The small molecule below binds the protein below.
Small molecule (SMILES): CC(C)=CCCC(C)=CCCC(C)=CCC/C(C)=C\CC/C(C)=C\CC/C(C)=C/CC/C(C)=C\CC/C(C)=C/CC/C(C)=C/CC/C(C)=C\COP(=O)(O)O[C@@H]1O[C@H](CO)[C@@H](O)[C@@H]1O

Sequence of chain 1.A:
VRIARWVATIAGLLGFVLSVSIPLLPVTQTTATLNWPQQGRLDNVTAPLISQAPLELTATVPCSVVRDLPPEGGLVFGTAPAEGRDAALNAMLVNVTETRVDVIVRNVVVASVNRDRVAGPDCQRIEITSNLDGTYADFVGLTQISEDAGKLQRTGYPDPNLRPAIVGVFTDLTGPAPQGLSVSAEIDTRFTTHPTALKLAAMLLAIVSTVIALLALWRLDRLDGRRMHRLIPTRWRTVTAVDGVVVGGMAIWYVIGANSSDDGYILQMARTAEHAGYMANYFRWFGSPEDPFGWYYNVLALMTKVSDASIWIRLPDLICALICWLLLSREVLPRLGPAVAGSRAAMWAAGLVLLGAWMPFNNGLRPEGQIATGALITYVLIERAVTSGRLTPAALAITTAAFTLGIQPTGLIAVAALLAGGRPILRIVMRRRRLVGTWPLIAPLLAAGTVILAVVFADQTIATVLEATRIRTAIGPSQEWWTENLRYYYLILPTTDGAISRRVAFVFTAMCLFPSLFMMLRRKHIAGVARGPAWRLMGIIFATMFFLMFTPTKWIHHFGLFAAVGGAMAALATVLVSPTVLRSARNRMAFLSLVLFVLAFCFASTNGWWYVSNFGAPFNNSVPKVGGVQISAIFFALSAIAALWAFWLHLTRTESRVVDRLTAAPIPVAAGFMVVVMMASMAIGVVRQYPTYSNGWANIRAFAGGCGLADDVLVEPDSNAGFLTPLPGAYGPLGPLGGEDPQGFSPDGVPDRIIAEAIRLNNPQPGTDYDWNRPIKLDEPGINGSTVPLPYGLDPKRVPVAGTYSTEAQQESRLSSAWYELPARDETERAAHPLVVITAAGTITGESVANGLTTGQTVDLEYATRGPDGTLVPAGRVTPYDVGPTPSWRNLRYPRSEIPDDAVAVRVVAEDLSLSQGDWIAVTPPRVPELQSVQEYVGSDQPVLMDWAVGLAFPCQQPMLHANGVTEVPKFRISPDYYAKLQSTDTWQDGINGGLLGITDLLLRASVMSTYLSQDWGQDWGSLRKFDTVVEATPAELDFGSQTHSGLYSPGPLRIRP

Binding-site contacts:
Ligand atom C46 contacts residue THR492 of chain 1.A at 3.1 Å.
Ligand atom O63 contacts residue THR518 of chain 1.A at 3.2 Å.
Ligand atom C62 contacts residue GLU313 of chain 1.A at 3.5 Å.
Ligand atom O63 contacts residue TYR288 of chain 1.A at 3.1 Å.
Ligand atom C59 contacts residue THR518 of chain 1.A at 3.0 Å.
Ligand atom C57 contacts residue TRP308 of chain 1.A at 3.6 Å (hydrophobic).
Ligand atom C23 contacts residue LEU441 of chain 1.A at 2.9 Å (hydrophobic).
Ligand atom O51 contacts residue ARG495 of chain 1.A at 3.1 Å (salt-bridge).
Ligand atom C7 contacts residue ILE448 of chain 1.A at 3.8 Å (hydrophobic).
Ligand atom C62 contacts residue TYR288 of chain 1.A at 3.8 Å (hydrophobic).
Ligand atom C17 contacts residue LEU469 of chain 1.A at 3.7 Å (hydrophobic).
Ligand atom C12 contacts residue ILE421 of chain 1.A at 3.5 Å (hydrophobic).
Ligand atom C27 contacts residue ILE475 of chain 1.A at 3.9 Å (hydrophobic).
Ligand atom C49 contacts residue PHE316 of chain 1.A at 4.0 Å (hydrophobic).
Ligand atom C16 contacts residue LEU469 of chain 1.A at 3.5 Å (hydrophobic).
Ligand atom C8 contacts residue ILE448 of chain 1.A at 2.4 Å (hydrophobic).
Ligand atom C61 contacts residue GLU313 of chain 1.A at 3.8 Å.
Ligand atom O54 contacts residue TRP308 of chain 1.A at 3.9 Å.
Ligand atom C49 contacts residue ARG495 of chain 1.A at 3.9 Å.
Ligand atom C18 contacts residue LEU469 of chain 1.A at 2.9 Å (hydrophobic).
Ligand atom C62 contacts residue THR518 of chain 1.A at 3.8 Å.
Ligand atom C16 contacts residue LEU468 of chain 1.A at 4.0 Å (hydrophobic).
Ligand atom C61 contacts residue THR518 of chain 1.A at 3.3 Å.
Ligand atom C29 contacts residue ILE475 of chain 1.A at 3.9 Å (hydrophobic).
Ligand atom P52 contacts residue ARG495 of chain 1.A at 3.9 Å.
Ligand atom C29 contacts residue LEU476 of chain 1.A at 3.5 Å (hydrophobic).
Ligand atom C47 contacts residue THR492 of chain 1.A at 4.0 Å.
Ligand atom C13 contacts residue ILE421 of chain 1.A at 3.0 Å (hydrophobic).
Ligand atom C26 contacts residue LEU428 of chain 1.A at 3.9 Å (hydrophobic).
Ligand atom O58 contacts residue TRP308 of chain 1.A at 2.3 Å.
Ligand atom C16 contacts residue GLY472 of chain 1.A at 3.9 Å.
Ligand atom C24 contacts residue ALA425 of chain 1.A at 3.9 Å (hydrophobic).
Ligand atom O60 contacts residue THR518 of chain 1.A at 1.7 Å (h-bond).
Ligand atom C2 contacts residue PHE670 of chain 1.B at 2.6 Å (hydrophobic).
Ligand atom O54 contacts residue ARG495 of chain 1.A at 3.3 Å (salt-bridge).
Ligand atom C25 contacts residue GLY472 of chain 1.A at 3.8 Å.
Ligand atom C23 contacts residue VAL438 of chain 1.A at 3.6 Å (hydrophobic).
Ligand atom O56 contacts residue GLU313 of chain 1.A at 3.0 Å (salt-bridge).
Ligand atom C15 contacts residue LEU469 of chain 1.A at 3.7 Å (hydrophobic).
Ligand atom C9 contacts residue ILE421 of chain 1.A at 4.0 Å (hydrophobic).

Sequence of chain 1.B:
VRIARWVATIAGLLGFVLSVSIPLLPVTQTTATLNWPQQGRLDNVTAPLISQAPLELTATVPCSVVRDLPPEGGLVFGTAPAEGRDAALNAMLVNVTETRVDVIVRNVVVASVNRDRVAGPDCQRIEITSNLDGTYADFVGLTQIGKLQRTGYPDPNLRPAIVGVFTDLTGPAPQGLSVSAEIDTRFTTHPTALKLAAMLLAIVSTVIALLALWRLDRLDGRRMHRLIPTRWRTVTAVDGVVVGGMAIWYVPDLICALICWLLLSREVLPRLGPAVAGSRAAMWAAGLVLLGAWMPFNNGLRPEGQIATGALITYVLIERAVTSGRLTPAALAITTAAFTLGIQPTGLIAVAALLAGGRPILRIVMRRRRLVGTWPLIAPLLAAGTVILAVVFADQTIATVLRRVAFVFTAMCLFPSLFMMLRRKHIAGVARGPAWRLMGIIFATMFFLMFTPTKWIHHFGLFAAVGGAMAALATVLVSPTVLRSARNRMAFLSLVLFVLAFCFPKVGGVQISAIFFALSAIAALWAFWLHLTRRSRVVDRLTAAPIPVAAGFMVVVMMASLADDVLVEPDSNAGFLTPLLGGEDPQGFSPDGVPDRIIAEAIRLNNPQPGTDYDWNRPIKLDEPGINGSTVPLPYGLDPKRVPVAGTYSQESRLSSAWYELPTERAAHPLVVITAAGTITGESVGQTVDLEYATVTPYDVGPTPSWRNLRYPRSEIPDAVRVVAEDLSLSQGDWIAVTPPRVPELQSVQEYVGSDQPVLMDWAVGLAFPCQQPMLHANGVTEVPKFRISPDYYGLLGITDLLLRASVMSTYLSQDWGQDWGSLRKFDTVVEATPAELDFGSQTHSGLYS